Sequence of chain 1.B:
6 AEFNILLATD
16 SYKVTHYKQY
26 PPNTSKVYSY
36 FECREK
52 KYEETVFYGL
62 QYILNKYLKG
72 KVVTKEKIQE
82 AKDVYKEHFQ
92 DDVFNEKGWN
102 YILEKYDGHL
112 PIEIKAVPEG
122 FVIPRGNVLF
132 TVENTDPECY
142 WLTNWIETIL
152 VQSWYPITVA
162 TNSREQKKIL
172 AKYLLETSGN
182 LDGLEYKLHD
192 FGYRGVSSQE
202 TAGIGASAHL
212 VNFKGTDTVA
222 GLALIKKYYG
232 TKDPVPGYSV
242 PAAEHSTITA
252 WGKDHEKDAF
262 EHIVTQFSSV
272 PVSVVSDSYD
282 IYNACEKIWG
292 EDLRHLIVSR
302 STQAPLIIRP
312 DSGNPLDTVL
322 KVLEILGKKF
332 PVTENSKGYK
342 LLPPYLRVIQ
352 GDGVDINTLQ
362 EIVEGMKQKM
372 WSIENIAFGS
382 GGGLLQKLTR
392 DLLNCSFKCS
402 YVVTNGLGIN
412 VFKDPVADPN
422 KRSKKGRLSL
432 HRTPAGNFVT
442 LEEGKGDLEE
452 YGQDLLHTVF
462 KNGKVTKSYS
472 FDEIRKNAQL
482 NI

The small molecule below binds the protein below.
Small molecule (SMILES): O=C(Nc1ccc(CN2C(=O)c3ccccc3C2=O)cc1)N1CC(c2cccnc2)C1

Sequence of chain 1.A:
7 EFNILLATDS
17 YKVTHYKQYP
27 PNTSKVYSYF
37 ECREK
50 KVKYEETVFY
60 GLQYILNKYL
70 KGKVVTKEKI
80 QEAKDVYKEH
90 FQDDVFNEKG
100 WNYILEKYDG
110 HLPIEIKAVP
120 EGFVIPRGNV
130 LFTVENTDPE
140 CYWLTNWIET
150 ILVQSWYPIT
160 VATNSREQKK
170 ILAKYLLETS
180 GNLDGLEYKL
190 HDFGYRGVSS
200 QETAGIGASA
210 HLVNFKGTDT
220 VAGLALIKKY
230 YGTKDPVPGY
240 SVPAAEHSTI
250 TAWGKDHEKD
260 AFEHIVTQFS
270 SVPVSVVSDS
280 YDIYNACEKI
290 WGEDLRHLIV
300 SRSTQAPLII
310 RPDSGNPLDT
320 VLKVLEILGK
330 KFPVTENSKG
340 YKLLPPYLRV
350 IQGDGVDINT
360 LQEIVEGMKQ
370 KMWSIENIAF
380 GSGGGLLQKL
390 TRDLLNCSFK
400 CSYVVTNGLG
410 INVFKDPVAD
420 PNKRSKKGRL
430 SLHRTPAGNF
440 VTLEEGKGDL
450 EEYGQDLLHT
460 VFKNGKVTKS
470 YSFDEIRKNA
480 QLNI

Binding-site contacts:
Ligand atom O13 contacts residue PHE192 of chain 1.B at 3.6 Å.
Ligand atom C10 contacts residue ARG310 of chain 1.B at 3.2 Å.
Ligand atom N9 contacts residue ALA243 of chain 1.B at 3.5 Å.
Ligand atom O13 contacts residue ILE350 of chain 1.B at 3.8 Å.
Ligand atom C4 contacts residue TYR17 of chain 1.A at 3.6 Å (hydrophobic).
Ligand atom C2 contacts residue ARG195 of chain 1.B at 3.6 Å.
Ligand atom C8 contacts residue TYR17 of chain 1.A at 3.7 Å (hydrophobic).
Ligand atom O13 contacts residue SER274 of chain 1.B at 2.6 Å (h-bond).
Ligand atom C10 contacts residue PHE192 of chain 1.B at 3.8 Å (hydrophobic).
Ligand atom C20 contacts residue TYR187 of chain 1.B at 3.7 Å (hydrophobic).
Ligand atom C8 contacts residue ASP218 of chain 1.B at 3.4 Å.
Ligand atom C1 contacts residue PHE192 of chain 1.B at 3.6 Å (hydrophobic).
Ligand atom C4 contacts residue PHE192 of chain 1.B at 3.9 Å (hydrophobic).
Ligand atom C11 contacts residue ALA243 of chain 1.B at 3.7 Å (hydrophobic).
Ligand atom N3 contacts residue ASP15 of chain 1.A at 3.6 Å.
Ligand atom N9 contacts residue PHE192 of chain 1.B at 3.5 Å.
Ligand atom O31 contacts residue ILE308 of chain 1.B at 3.7 Å.
Ligand atom N3 contacts residue PHE192 of chain 1.B at 3.5 Å.
Ligand atom C7 contacts residue TYR17 of chain 1.A at 3.3 Å (hydrophobic).
Ligand atom C16 contacts residue ILE350 of chain 1.B at 3.6 Å (hydrophobic).
Ligand atom C18 contacts residue HIS190 of chain 1.B at 3.3 Å.
Ligand atom C11 contacts residue SER274 of chain 1.B at 3.5 Å.
Ligand atom C6 contacts residue TYR17 of chain 1.A at 3.6 Å (hydrophobic).
Ligand atom C15 contacts residue ILE350 of chain 1.B at 3.8 Å (hydrophobic).
Ligand atom C20 contacts residue ALA378 of chain 1.B at 3.8 Å (hydrophobic).
Ligand atom C2 contacts residue PHE192 of chain 1.B at 3.3 Å (hydrophobic).
Ligand atom C5 contacts residue TYR17 of chain 1.A at 3.5 Å (hydrophobic).
Ligand atom C26 contacts residue PRO306 of chain 1.B at 3.8 Å (hydrophobic).
Ligand atom C8 contacts residue ALA243 of chain 1.B at 3.8 Å (hydrophobic).
Ligand atom O13 contacts residue ARG310 of chain 1.B at 3.6 Å.
Ligand atom C6 contacts residue PHE192 of chain 1.B at 3.7 Å (hydrophobic).
Ligand atom C4 contacts residue ASP218 of chain 1.B at 3.4 Å.
Ligand atom C1 contacts residue ARG195 of chain 1.B at 3.7 Å.
Ligand atom C28 contacts residue PRO272 of chain 1.B at 3.5 Å (hydrophobic).
Ligand atom C11 contacts residue PHE192 of chain 1.B at 3.5 Å (hydrophobic).
Ligand atom C6 contacts residue PO41 of chain 1.L at 3.7 Å.
Ligand atom C14 contacts residue VAL241 of chain 1.B at 3.8 Å (hydrophobic).
Ligand atom C15 contacts residue SER274 of chain 1.B at 3.8 Å.
Ligand atom C19 contacts residue HIS190 of chain 1.B at 3.4 Å.
Ligand atom C27 contacts residue PRO306 of chain 1.B at 3.6 Å (hydrophobic).